Sequence of chain 1.B:
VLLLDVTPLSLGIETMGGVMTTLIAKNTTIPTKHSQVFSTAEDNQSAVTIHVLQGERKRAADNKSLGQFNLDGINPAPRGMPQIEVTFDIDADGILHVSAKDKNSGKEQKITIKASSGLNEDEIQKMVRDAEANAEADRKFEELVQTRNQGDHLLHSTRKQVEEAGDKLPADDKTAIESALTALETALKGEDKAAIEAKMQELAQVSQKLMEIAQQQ

This protein binds this small molecule.
Small molecule (SMILES): CC(C)C[C@H](NC(=O)[C@H](Cc1ccc(O)cc1)NC(=O)[C@@H]1CCCN1C(=O)[C@H](CCCN=C(N)N)NC(=O)[C@@H]1CCCN1)C(=O)N1CCC[C@H]1C(=O)N[C@@H](CCCN=C(N)N)C(=O)N1CCC[C@H]1C(=O)N[C@@H](CCCN=C(N)N)C(=O)N1CCC[C@H]1C(=O)N1CCC[C@H]1C(=O)N[C@@H](CCCN=C(N)N)C(=O)N1CCC[C@H]1C=O

Binding-site contacts:
Ligand atom CD contacts residue GLN36 of chain 1.B at 3.6 Å.
Ligand atom N contacts residue SER39 of chain 1.B at 2.8 Å (h-bond).
Ligand atom CG contacts residue THR40 of chain 1.B at 3.6 Å.
Ligand atom CB contacts residue VAL37 of chain 1.B at 3.6 Å (hydrophobic).
Ligand atom O contacts residue GLN45 of chain 1.B at 3.0 Å (h-bond).
Ligand atom CA contacts residue ALA47 of chain 1.B at 3.6 Å (hydrophobic).
Ligand atom CG contacts residue GLN36 of chain 1.B at 3.7 Å.
Ligand atom NH1 contacts residue GLY80 of chain 1.B at 3.1 Å (h-bond).
Ligand atom O contacts residue VAL48 of chain 1.B at 3.3 Å.
Ligand atom CA contacts residue THR49 of chain 1.B at 3.1 Å.
Ligand atom CB contacts residue SER39 of chain 1.B at 3.7 Å.
Ligand atom CZ contacts residue GLN83 of chain 1.B at 3.4 Å.
Ligand atom O contacts residue THR49 of chain 1.B at 3.0 Å (h-bond).
Ligand atom CG contacts residue VAL37 of chain 1.B at 3.0 Å (hydrophobic).
Ligand atom CD1 contacts residue ILE50 of chain 1.B at 3.6 Å (hydrophobic).
Ligand atom O contacts residue GLN45 of chain 1.B at 3.4 Å (h-bond).
Ligand atom O contacts residue SER39 of chain 1.B at 3.0 Å (h-bond).
Ligand atom N contacts residue GLN45 of chain 1.B at 3.5 Å (h-bond).
Ligand atom C contacts residue GLN45 of chain 1.B at 3.5 Å.
Ligand atom CD1 contacts residue PHE38 of chain 1.B at 3.7 Å (hydrophobic).
Ligand atom CZ contacts residue GLY80 of chain 1.B at 3.7 Å.
Ligand atom CD2 contacts residue GLU14 of chain 1.B at 3.7 Å.
Ligand atom N contacts residue THR49 of chain 1.B at 3.4 Å (h-bond).
Ligand atom O contacts residue ALA41 of chain 1.B at 3.4 Å.
Ligand atom CD1 contacts residue THR40 of chain 1.B at 3.4 Å.
Ligand atom NH1 contacts residue MET81 of chain 1.B at 2.8 Å (h-bond).
Ligand atom CA contacts residue SER39 of chain 1.B at 3.3 Å.
Ligand atom O contacts residue PHE38 of chain 1.B at 3.4 Å.
Ligand atom NH1 contacts residue PRO82 of chain 1.B at 2.9 Å (h-bond).
Ligand atom CD2 contacts residue ILE13 of chain 1.B at 3.5 Å (hydrophobic).
Ligand atom C contacts residue THR49 of chain 1.B at 3.7 Å.
Ligand atom O contacts residue THR15 of chain 1.B at 3.2 Å.
Ligand atom CG contacts residue ASN70 of chain 1.B at 3.7 Å.
Ligand atom NH1 contacts residue GLN83 of chain 1.B at 3.2 Å.
Ligand atom CD contacts residue ALA47 of chain 1.B at 3.6 Å (hydrophobic).
Ligand atom O contacts residue MET16 of chain 1.B at 2.8 Å (h-bond).
Ligand atom CA contacts residue GLN45 of chain 1.B at 3.7 Å.
Ligand atom NH2 contacts residue GLN83 of chain 1.B at 3.4 Å.
Ligand atom CB contacts residue ALA41 of chain 1.B at 3.6 Å (hydrophobic).
Ligand atom C contacts residue SER39 of chain 1.B at 3.5 Å.